Sequence of chain 1.A:
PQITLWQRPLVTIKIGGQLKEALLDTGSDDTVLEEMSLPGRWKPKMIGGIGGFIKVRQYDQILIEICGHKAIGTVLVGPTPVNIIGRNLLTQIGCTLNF

Sequence of chain 1.B:
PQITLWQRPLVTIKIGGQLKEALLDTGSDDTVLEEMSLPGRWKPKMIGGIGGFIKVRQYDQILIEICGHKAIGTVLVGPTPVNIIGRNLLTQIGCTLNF

Binding-site contacts:
Ligand atom N4 contacts residue GLY48 of chain 1.B at 3.1 Å (h-bond).
Ligand atom C13 contacts residue U0E1 of chain 1.D at 0.6 Å.
Ligand atom C17 contacts residue U0E1 of chain 1.D at 1.2 Å.
Ligand atom N3 contacts residue ASP30 of chain 1.B at 3.1 Å (salt-bridge).
Ligand atom C6 contacts residue U0E1 of chain 1.D at 0.6 Å.
Ligand atom O4 contacts residue ASP30 of chain 1.B at 2.6 Å (salt-bridge).
Ligand atom C12 contacts residue U0E1 of chain 1.D at 1.1 Å.
Ligand atom N6 contacts residue ARG8 of chain 1.A at 2.8 Å (salt-bridge).
Ligand atom O4 contacts residue ASP29 of chain 1.B at 3.0 Å (salt-bridge).
Ligand atom N3 contacts residue ILE47 of chain 1.B at 3.3 Å.
Ligand atom C2 contacts residue U0E1 of chain 1.D at 1.5 Å.
Ligand atom C19 contacts residue U0E1 of chain 1.D at 0.6 Å.
Ligand atom C9 contacts residue U0E1 of chain 1.D at 2.1 Å.
Ligand atom O6 contacts residue GLY48 of chain 1.B at 2.7 Å (h-bond).
Ligand atom C3 contacts residue U0E1 of chain 1.D at 1.1 Å.
Ligand atom O2 contacts residue ASP25 of chain 1.A at 2.9 Å (salt-bridge).
Ligand atom C11 contacts residue U0E1 of chain 1.D at 0.1 Å.
Ligand atom C8 contacts residue U0E1 of chain 1.D at 2.8 Å.
Ligand atom O2 contacts residue ASP25 of chain 1.B at 2.9 Å (salt-bridge).
Ligand atom C21 contacts residue U0E1 of chain 1.D at 2.9 Å.
Ligand atom C5 contacts residue U0E1 of chain 1.D at 0.6 Å.
Ligand atom C14 contacts residue U0E1 of chain 1.D at 0.4 Å.
Ligand atom C22 contacts residue U0E1 of chain 1.D at 2.7 Å.
Ligand atom C18 contacts residue U0E1 of chain 1.D at 1.4 Å.
Ligand atom N2 contacts residue GLY27 of chain 1.B at 3.3 Å (h-bond).
Ligand atom O5 contacts residue ASP29 of chain 1.B at 3.3 Å (salt-bridge).
Ligand atom N2 contacts residue U0E1 of chain 1.D at 1.5 Å (h-bond).
Ligand atom C7 contacts residue U0E1 of chain 1.D at 1.6 Å.
Ligand atom C6 contacts residue GLY27 of chain 1.A at 3.3 Å.
Ligand atom N1 contacts residue U0E1 of chain 1.D at 1.0 Å.
Ligand atom C20 contacts residue U0E1 of chain 1.D at 1.8 Å.
Ligand atom C16 contacts residue U0E1 of chain 1.D at 1.2 Å.
Ligand atom O1 contacts residue U0E1 of chain 1.D at 1.5 Å (h-bond).
Ligand atom C10 contacts residue U0E1 of chain 1.D at 1.5 Å.
Ligand atom C15 contacts residue U0E1 of chain 1.D at 0.8 Å.
Ligand atom C26 contacts residue ARG8 of chain 1.A at 3.3 Å.
Ligand atom C1 contacts residue U0E1 of chain 1.D at 0.7 Å.
Ligand atom C4 contacts residue U0E1 of chain 1.D at 0.7 Å.
Ligand atom O3 contacts residue U0E1 of chain 1.D at 1.4 Å (h-bond).
Ligand atom O2 contacts residue U0E1 of chain 1.D at 0.8 Å (h-bond).

This small molecule binds to this protein.
Small molecule (SMILES): CC(=O)N[C@@H](CC1CCCCC1)[C@@H](O)C[C@H](C(=O)N[C@@H](CCC(N)=O)C(=O)N[C@@H](CCCNC(=N)N)C(N)=O)C(C)C